Sequence of chain 43.A:
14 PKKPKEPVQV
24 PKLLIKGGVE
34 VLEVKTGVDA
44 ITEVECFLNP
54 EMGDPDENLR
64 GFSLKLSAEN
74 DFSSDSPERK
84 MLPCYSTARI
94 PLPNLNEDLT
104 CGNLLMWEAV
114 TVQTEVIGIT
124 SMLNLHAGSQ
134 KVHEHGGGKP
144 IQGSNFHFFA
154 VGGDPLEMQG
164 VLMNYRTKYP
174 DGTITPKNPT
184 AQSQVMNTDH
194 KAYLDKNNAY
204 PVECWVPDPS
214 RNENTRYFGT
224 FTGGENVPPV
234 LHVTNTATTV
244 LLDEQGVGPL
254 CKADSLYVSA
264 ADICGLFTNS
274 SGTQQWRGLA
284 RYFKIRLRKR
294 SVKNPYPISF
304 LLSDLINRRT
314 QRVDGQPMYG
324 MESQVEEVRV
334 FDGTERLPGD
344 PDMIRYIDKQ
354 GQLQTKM

The small molecule below binds the protein below.
Small molecule (SMILES): CC(=O)N[C@H]1[C@H]([C@H](O)[C@H](O)CO)O[C@@](O[C@H](CO)[C@@H](O)[C@@H]2O[C@@H](C(=O)O)C[C@H](O)[C@H]2NC(C)=O)(C(=O)O)C[C@@H]1O

Binding-site contacts:
Ligand atom C6 contacts residue LYS68 of chain 43.E at 4.0 Å.
Ligand atom C6 contacts residue ASN272 of chain 43.E at 3.7 Å.
Ligand atom C1 contacts residue LYS68 of chain 43.E at 3.8 Å.
Ligand atom O10 contacts residue PHE75 of chain 43.A at 3.9 Å.
Ligand atom O9 contacts residue GLN278 of chain 43.E at 4.0 Å.
Ligand atom C11 contacts residue PHE270 of chain 43.E at 3.9 Å (hydrophobic).
Ligand atom O1B contacts residue SER274 of chain 43.E at 3.3 Å (h-bond).
Ligand atom O8 contacts residue THR276 of chain 43.E at 4.0 Å.
Ligand atom O1A contacts residue LYS68 of chain 43.E at 3.8 Å.
Ligand atom O9 contacts residue LYS68 of chain 43.E at 2.9 Å (salt-bridge).
Ligand atom C11 contacts residue ASN272 of chain 43.E at 3.5 Å.
Ligand atom C8 contacts residue GLN278 of chain 43.E at 3.7 Å.
Ligand atom C11 contacts residue HIS138 of chain 43.D at 3.5 Å.
Ligand atom C9 contacts residue LYS68 of chain 43.E at 3.8 Å.
Ligand atom N5 contacts residue GLN278 of chain 43.E at 3.7 Å.
Ligand atom N5 contacts residue ASN272 of chain 43.E at 3.2 Å (h-bond).
Ligand atom C11 contacts residue PHE75 of chain 43.A at 3.5 Å (hydrophobic).
Ligand atom C10 contacts residue LEU62 of chain 43.E at 3.1 Å (hydrophobic).
Ligand atom O8 contacts residue ASN272 of chain 43.E at 3.5 Å (h-bond).
Ligand atom O7 contacts residue LEU62 of chain 43.E at 3.3 Å.
Ligand atom C11 contacts residue PHE65 of chain 43.E at 3.7 Å (hydrophobic).
Ligand atom O9 contacts residue LEU67 of chain 43.E at 3.1 Å.
Ligand atom C10 contacts residue GLN278 of chain 43.E at 4.0 Å.
Ligand atom O8 contacts residue LYS68 of chain 43.E at 3.3 Å.
Ligand atom C1 contacts residue THR276 of chain 43.E at 3.3 Å.
Ligand atom O1B contacts residue THR276 of chain 43.E at 3.4 Å (h-bond).
Ligand atom O1A contacts residue THR276 of chain 43.E at 2.6 Å (h-bond).
Ligand atom C11 contacts residue GLN278 of chain 43.E at 3.5 Å.
Ligand atom C7 contacts residue GLN278 of chain 43.E at 3.9 Å.
Ligand atom O1B contacts residue LYS68 of chain 43.E at 3.1 Å.
Ligand atom O8 contacts residue GLN278 of chain 43.E at 3.5 Å (h-bond).
Ligand atom C9 contacts residue LEU67 of chain 43.E at 4.0 Å (hydrophobic).
Ligand atom C9 contacts residue GLN278 of chain 43.E at 3.3 Å.
Ligand atom C7 contacts residue LEU62 of chain 43.E at 3.8 Å (hydrophobic).
Ligand atom O1A contacts residue ASN272 of chain 43.E at 3.6 Å.
Ligand atom C11 contacts residue LEU62 of chain 43.E at 3.5 Å (hydrophobic).
Ligand atom C11 contacts residue THR276 of chain 43.E at 3.4 Å.
Ligand atom N5 contacts residue LEU62 of chain 43.E at 3.9 Å.
Ligand atom O10 contacts residue LEU62 of chain 43.E at 2.8 Å.
Ligand atom C10 contacts residue ASN272 of chain 43.E at 3.9 Å.

Sequence of chain 43.E:
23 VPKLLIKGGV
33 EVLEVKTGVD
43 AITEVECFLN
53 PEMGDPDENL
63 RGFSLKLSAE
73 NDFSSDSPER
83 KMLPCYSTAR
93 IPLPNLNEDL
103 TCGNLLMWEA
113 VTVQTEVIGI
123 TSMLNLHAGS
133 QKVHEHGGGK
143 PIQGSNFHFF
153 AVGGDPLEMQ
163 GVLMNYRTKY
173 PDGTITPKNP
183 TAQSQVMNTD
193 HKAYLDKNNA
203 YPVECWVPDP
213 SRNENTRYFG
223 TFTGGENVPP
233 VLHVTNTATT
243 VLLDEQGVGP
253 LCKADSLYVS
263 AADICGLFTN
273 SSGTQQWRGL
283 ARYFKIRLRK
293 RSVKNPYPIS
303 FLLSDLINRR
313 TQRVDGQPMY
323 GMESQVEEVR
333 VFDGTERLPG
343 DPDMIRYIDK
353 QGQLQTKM

Sequence of chain 43.D:
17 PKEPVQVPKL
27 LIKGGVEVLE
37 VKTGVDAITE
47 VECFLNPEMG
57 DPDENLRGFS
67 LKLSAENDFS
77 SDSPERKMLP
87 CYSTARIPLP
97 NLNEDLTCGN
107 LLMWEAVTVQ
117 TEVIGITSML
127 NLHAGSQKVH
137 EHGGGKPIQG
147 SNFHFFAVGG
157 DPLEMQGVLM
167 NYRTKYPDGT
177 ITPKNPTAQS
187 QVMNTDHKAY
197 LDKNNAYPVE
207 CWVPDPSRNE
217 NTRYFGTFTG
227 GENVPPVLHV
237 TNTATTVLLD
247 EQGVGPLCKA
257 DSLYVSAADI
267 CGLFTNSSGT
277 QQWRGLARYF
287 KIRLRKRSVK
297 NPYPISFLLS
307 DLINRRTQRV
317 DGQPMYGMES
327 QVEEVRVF